Sequence of chain 55.A:
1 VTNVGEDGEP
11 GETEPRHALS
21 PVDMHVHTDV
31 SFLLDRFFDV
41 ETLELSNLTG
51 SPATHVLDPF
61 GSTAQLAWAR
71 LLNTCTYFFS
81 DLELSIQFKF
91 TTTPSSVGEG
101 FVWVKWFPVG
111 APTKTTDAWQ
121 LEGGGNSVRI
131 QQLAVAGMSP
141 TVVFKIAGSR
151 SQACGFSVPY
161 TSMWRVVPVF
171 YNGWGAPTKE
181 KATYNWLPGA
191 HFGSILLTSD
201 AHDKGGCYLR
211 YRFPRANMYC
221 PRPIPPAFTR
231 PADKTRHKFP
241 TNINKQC

Sequence of chain 51.A:
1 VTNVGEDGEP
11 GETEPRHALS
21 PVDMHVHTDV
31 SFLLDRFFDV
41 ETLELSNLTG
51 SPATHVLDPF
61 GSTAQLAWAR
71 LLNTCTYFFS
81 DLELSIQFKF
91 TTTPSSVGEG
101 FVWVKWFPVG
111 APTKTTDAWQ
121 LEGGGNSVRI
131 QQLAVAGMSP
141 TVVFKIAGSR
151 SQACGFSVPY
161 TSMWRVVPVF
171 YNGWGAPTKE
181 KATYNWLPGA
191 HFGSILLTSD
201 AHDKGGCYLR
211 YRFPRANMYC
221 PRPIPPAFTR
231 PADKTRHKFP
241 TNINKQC

A protein and the small-molecule ligand that binds it are described below.
Small molecule (SMILES): CC(=O)N[C@H]1[C@H]([C@H](O)[C@H](O)CO)O[C@@](O[C@H]2[C@@H](O)[C@@H](CO)O[C@@H](O[C@H]3[C@H](O)[C@@H](O)[C@@H](O)O[C@@H]3CO)[C@@H]2O)(C(=O)O)C[C@@H]1O

Binding-site contacts:
Ligand atom C10 contacts residue ALA64 of chain 51.A at 4.5 Å (hydrophobic).
Ligand atom C11 contacts residue ALA118 of chain 55.A at 3.9 Å (hydrophobic).
Ligand atom C7 contacts residue ALA118 of chain 55.A at 3.6 Å (hydrophobic).
Ligand atom C8 contacts residue GLN120 of chain 55.A at 4.1 Å.
Ligand atom O8 contacts residue ALA118 of chain 55.A at 3.8 Å.
Ligand atom O10 contacts residue ALA64 of chain 51.A at 3.8 Å.
Ligand atom O9 contacts residue GLN120 of chain 55.A at 3.5 Å (h-bond).
Ligand atom O9 contacts residue THR42 of chain 51.A at 4.0 Å.
Ligand atom C4 contacts residue ALA118 of chain 55.A at 4.0 Å (hydrophobic).
Ligand atom C11 contacts residue GLN132 of chain 55.A at 4.3 Å.
Ligand atom C8 contacts residue ALA118 of chain 55.A at 4.3 Å (hydrophobic).
Ligand atom C10 contacts residue ALA118 of chain 55.A at 3.8 Å (hydrophobic).
Ligand atom O1B contacts residue ARG129 of chain 55.A at 3.9 Å.
Ligand atom C5 contacts residue ALA118 of chain 55.A at 3.6 Å (hydrophobic).
Ligand atom O1A contacts residue ARG129 of chain 55.A at 3.3 Å (salt-bridge).
Ligand atom C11 contacts residue GLN65 of chain 51.A at 3.7 Å.
Ligand atom C11 contacts residue TRP119 of chain 55.A at 4.4 Å (hydrophobic).
Ligand atom C6 contacts residue ALA118 of chain 55.A at 3.4 Å (hydrophobic).
Ligand atom N5 contacts residue ALA118 of chain 55.A at 2.8 Å (h-bond).
Ligand atom C10 contacts residue GLN65 of chain 51.A at 4.5 Å.
Ligand atom O1A contacts residue ALA118 of chain 55.A at 4.5 Å.
Ligand atom C9 contacts residue TRP119 of chain 55.A at 4.3 Å (hydrophobic).
Ligand atom C1 contacts residue ARG129 of chain 55.A at 4.0 Å.
Ligand atom O10 contacts residue GLN65 of chain 51.A at 4.0 Å.
Ligand atom O8 contacts residue TRP119 of chain 55.A at 3.8 Å.
Ligand atom O8 contacts residue GLN120 of chain 55.A at 2.8 Å (h-bond).